A protein and the small-molecule ligand that binds it are described below.
Small molecule (SMILES): O=C(O)Cc1ccc(C[C@@H]2CCC[C@H]2CC(=O)O)cc1

Binding-site contacts:
Ligand atom C08 contacts residue THR18 of chain 1.C at 3.3 Å.
Ligand atom C09 contacts residue LYS22 of chain 1.C at 3.5 Å.
Ligand atom O16 contacts residue THR18 of chain 1.C at 2.8 Å (h-bond).
Ligand atom C03 contacts residue LEU150 of chain 1.D at 3.3 Å (hydrophobic).
Ligand atom O19 contacts residue THR152 of chain 1.D at 3.0 Å (h-bond).
Ligand atom O20 contacts residue LEU153 of chain 1.D at 3.6 Å (h-bond).
Ligand atom C14 contacts residue ARG52 of chain 1.C at 3.3 Å.
Ligand atom O19 contacts residue LEU153 of chain 1.D at 2.9 Å (h-bond).
Ligand atom C01 contacts residue ALA80 of chain 1.C at 3.4 Å (hydrophobic).
Ligand atom O15 contacts residue SO41 of chain 1.K at 3.5 Å (h-bond).
Ligand atom C09 contacts residue THR18 of chain 1.C at 3.4 Å.
Ligand atom C07 contacts residue GLY118 of chain 1.C at 3.5 Å.
Ligand atom O16 contacts residue GLY118 of chain 1.C at 3.3 Å (h-bond).
Ligand atom C09 contacts residue SO41 of chain 1.K at 3.0 Å.
Ligand atom O19 contacts residue GLY151 of chain 1.D at 2.8 Å (h-bond).
Ligand atom C02 contacts residue ALA80 of chain 1.C at 3.4 Å (hydrophobic).
Ligand atom C18 contacts residue LEU153 of chain 1.D at 3.4 Å (hydrophobic).
Ligand atom C13 contacts residue PRO78 of chain 1.C at 3.6 Å (hydrophobic).
Ligand atom C09 contacts residue GLY118 of chain 1.C at 3.6 Å.
Ligand atom O20 contacts residue ASN154 of chain 1.D at 2.9 Å (h-bond).
Ligand atom C03 contacts residue GLY151 of chain 1.D at 3.6 Å.
Ligand atom O16 contacts residue LYS22 of chain 1.C at 2.8 Å (salt-bridge).
Ligand atom C01 contacts residue PRO81 of chain 1.C at 3.6 Å (hydrophobic).
Ligand atom C18 contacts residue ASN154 of chain 1.D at 3.7 Å.
Ligand atom C18 contacts residue GLY151 of chain 1.D at 3.4 Å.
Ligand atom C17 contacts residue ALA80 of chain 1.C at 3.4 Å (hydrophobic).
Ligand atom O15 contacts residue GLY118 of chain 1.C at 3.2 Å (h-bond).
Ligand atom C12 contacts residue MET79 of chain 1.C at 3.6 Å (hydrophobic).
Ligand atom O16 contacts residue SO41 of chain 1.K at 3.2 Å (h-bond).
Ligand atom C10 contacts residue THR18 of chain 1.C at 3.4 Å.
Ligand atom C01 contacts residue VAL122 of chain 1.C at 3.3 Å (hydrophobic).
Ligand atom C06 contacts residue PRO81 of chain 1.C at 3.4 Å (hydrophobic).
Ligand atom O15 contacts residue LYS22 of chain 1.C at 3.4 Å (salt-bridge).
Ligand atom C08 contacts residue SO41 of chain 1.K at 3.3 Å.
Ligand atom C05 contacts residue GLY118 of chain 1.C at 3.7 Å.
Ligand atom C04 contacts residue LEU150 of chain 1.D at 3.5 Å (hydrophobic).
Ligand atom C04 contacts residue THR18 of chain 1.C at 3.6 Å.
Ligand atom O20 contacts residue GLY151 of chain 1.D at 3.3 Å.
Ligand atom O16 contacts residue GLY19 of chain 1.C at 3.2 Å (h-bond).
Ligand atom C12 contacts residue THR48 of chain 1.C at 3.6 Å.

Sequence of chain 1.C:
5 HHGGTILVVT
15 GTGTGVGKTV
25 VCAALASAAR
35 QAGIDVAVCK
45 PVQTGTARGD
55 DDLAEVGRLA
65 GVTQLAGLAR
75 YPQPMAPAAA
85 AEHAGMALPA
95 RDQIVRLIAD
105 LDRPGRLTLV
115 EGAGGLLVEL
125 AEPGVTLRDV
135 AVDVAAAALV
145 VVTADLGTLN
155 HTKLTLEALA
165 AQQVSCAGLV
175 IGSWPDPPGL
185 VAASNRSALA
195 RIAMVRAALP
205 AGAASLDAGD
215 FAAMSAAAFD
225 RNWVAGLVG

Sequence of chain 1.D:
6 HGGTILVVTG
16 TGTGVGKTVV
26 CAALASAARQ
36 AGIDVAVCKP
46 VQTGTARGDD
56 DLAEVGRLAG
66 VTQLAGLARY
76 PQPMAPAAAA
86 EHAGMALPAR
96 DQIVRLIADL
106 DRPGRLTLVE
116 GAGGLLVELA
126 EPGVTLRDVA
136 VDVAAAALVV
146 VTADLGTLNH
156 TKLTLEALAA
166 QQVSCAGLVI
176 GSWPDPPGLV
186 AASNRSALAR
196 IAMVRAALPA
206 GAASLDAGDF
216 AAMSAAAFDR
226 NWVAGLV